This small molecule binds to this protein.
Small molecule (SMILES): O=C(O)CCCC(=O)O

Binding-site contacts:
Ligand atom O2 contacts residue THR258 of chain 1.C at 4.0 Å.
Ligand atom C2 contacts residue ALA259 of chain 1.C at 4.2 Å (hydrophobic).
Ligand atom C5 contacts residue MET108 of chain 2.C at 4.0 Å (hydrophobic).
Ligand atom C4 contacts residue TYR165 of chain 1.C at 4.1 Å (hydrophobic).
Ligand atom C5 contacts residue TRP127 of chain 1.C at 4.2 Å (hydrophobic).
Ligand atom O4 contacts residue MET108 of chain 2.C at 3.3 Å (h-bond).
Ligand atom O1 contacts residue THR258 of chain 1.C at 3.1 Å (h-bond).
Ligand atom C1 contacts residue TYR96 of chain 1.C at 3.7 Å (hydrophobic).
Ligand atom O1 contacts residue PLP1 of chain 1.H at 3.5 Å (h-bond).
Ligand atom C3 contacts residue TYR165 of chain 1.C at 4.4 Å (hydrophobic).
Ligand atom O2 contacts residue TYR96 of chain 1.C at 2.6 Å (h-bond).
Ligand atom C5 contacts residue ARG98 of chain 1.C at 4.2 Å.
Ligand atom O2 contacts residue ALA259 of chain 1.C at 3.9 Å.
Ligand atom C2 contacts residue GLY197 of chain 1.C at 4.3 Å.
Ligand atom O3 contacts residue TYR130 of chain 1.C at 2.6 Å (h-bond).
Ligand atom C2 contacts residue TYR96 of chain 1.C at 4.2 Å (hydrophobic).
Ligand atom C2 contacts residue TYR165 of chain 1.C at 4.3 Å (hydrophobic).
Ligand atom O1 contacts residue ALA259 of chain 1.C at 2.8 Å (h-bond).
Ligand atom C1 contacts residue ALA259 of chain 1.C at 3.6 Å (hydrophobic).
Ligand atom C2 contacts residue PLP1 of chain 1.H at 4.0 Å.
Ligand atom O4 contacts residue TRP127 of chain 1.C at 3.9 Å.
Ligand atom C3 contacts residue ARG98 of chain 1.C at 3.9 Å.
Ligand atom O1 contacts residue GLY257 of chain 1.C at 3.9 Å.
Ligand atom O4 contacts residue TYR32 of chain 2.C at 2.6 Å (h-bond).
Ligand atom C3 contacts residue TYR96 of chain 1.C at 3.6 Å (hydrophobic).
Ligand atom O4 contacts residue VAL110 of chain 2.C at 4.3 Å.
Ligand atom O2 contacts residue GLY39 of chain 1.C at 3.4 Å.
Ligand atom C4 contacts residue TYR130 of chain 1.C at 3.5 Å (hydrophobic).
Ligand atom C1 contacts residue PLP1 of chain 1.H at 4.2 Å.
Ligand atom O4 contacts residue TYR96 of chain 1.C at 4.4 Å.
Ligand atom O3 contacts residue TYR32 of chain 2.C at 3.8 Å.
Ligand atom O3 contacts residue MET108 of chain 2.C at 4.0 Å.
Ligand atom C5 contacts residue TYR165 of chain 1.C at 4.4 Å (hydrophobic).
Ligand atom O3 contacts residue VAL110 of chain 2.C at 2.9 Å (h-bond).
Ligand atom C5 contacts residue VAL110 of chain 2.C at 3.9 Å (hydrophobic).
Ligand atom O3 contacts residue GLY109 of chain 2.C at 3.8 Å.
Ligand atom C5 contacts residue TYR130 of chain 1.C at 3.4 Å (hydrophobic).
Ligand atom C5 contacts residue TYR32 of chain 2.C at 3.5 Å (hydrophobic).
Ligand atom C1 contacts residue THR258 of chain 1.C at 4.1 Å.
Ligand atom O4 contacts residue ARG98 of chain 1.C at 3.0 Å (salt-bridge).

Sequence of chain 1.C:
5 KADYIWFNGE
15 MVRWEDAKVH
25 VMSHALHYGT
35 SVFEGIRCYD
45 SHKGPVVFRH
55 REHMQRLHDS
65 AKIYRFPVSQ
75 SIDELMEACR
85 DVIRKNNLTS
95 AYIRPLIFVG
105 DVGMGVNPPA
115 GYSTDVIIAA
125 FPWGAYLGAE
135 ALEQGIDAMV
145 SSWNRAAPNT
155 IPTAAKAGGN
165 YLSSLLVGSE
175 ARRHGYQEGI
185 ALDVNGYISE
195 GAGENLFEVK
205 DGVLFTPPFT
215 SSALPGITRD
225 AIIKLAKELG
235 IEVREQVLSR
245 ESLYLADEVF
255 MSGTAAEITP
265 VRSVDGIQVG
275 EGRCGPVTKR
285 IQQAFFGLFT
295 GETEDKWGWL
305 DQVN

Sequence of chain 2.C:
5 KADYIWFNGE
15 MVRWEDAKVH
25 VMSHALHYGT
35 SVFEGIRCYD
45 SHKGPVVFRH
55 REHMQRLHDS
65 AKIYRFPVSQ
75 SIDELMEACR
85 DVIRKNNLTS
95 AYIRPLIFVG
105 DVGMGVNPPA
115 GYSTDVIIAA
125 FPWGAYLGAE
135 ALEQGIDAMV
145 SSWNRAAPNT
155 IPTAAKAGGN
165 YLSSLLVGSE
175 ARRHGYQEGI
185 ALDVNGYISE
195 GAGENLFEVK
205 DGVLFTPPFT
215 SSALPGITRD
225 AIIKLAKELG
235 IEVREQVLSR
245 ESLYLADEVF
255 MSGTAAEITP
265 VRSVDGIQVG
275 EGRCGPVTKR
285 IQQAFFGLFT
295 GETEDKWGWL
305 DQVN